A small-molecule ligand and the protein it binds are described below.
Small molecule (SMILES): O=C(O)c1ccc2cc[nH]c2c1

Sequence of chain 1.A:
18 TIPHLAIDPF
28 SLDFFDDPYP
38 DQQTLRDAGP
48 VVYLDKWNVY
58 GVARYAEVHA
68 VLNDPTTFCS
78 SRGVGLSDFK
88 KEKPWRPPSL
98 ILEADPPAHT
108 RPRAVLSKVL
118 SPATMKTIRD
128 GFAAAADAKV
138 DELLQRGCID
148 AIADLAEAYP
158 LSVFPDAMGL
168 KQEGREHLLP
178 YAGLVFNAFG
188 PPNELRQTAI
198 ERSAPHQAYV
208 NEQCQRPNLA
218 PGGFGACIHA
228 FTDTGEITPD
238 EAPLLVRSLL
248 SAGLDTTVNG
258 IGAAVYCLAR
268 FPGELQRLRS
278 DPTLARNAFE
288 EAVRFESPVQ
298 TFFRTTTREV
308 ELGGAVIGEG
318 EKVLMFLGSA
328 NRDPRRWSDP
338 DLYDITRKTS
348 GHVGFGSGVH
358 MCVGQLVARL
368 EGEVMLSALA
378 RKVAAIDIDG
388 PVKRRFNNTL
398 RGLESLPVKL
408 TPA

Binding-site contacts:
Ligand atom C7 contacts residue ALA249 of chain 1.A at 3.6 Å (hydrophobic).
Ligand atom C8 contacts residue ALA249 of chain 1.A at 4.2 Å (hydrophobic).
Ligand atom C11 contacts residue HEM1 of chain 1.E at 4.0 Å.
Ligand atom O1 contacts residue SER248 of chain 1.A at 3.5 Å.
Ligand atom O1 contacts residue ARG93 of chain 1.A at 2.9 Å (salt-bridge).
Ligand atom C6 contacts residue VAL182 of chain 1.A at 3.9 Å (hydrophobic).
Ligand atom C2 contacts residue SER245 of chain 1.A at 3.5 Å.
Ligand atom C7 contacts residue LEU99 of chain 1.A at 3.9 Å (hydrophobic).
Ligand atom O3 contacts residue SER245 of chain 1.A at 2.6 Å (h-bond).
Ligand atom C6 contacts residue ALA249 of chain 1.A at 3.9 Å (hydrophobic).
Ligand atom C4 contacts residue LEU99 of chain 1.A at 3.9 Å (hydrophobic).
Ligand atom O3 contacts residue ILE98 of chain 1.A at 3.7 Å.
Ligand atom C12 contacts residue HEM1 of chain 1.E at 3.9 Å.
Ligand atom C2 contacts residue SER96 of chain 1.A at 3.5 Å.
Ligand atom C6 contacts residue PHE183 of chain 1.A at 4.0 Å (hydrophobic).
Ligand atom N10 contacts residue HEM1 of chain 1.E at 3.1 Å.
Ligand atom N10 contacts residue LEU99 of chain 1.A at 3.7 Å.
Ligand atom C11 contacts residue LEU99 of chain 1.A at 3.8 Å (hydrophobic).
Ligand atom C8 contacts residue PHE299 of chain 1.A at 3.7 Å (hydrophobic).
Ligand atom O3 contacts residue LEU99 of chain 1.A at 3.9 Å.
Ligand atom C9 contacts residue PHE299 of chain 1.A at 3.8 Å (hydrophobic).
Ligand atom N10 contacts residue ALA249 of chain 1.A at 3.9 Å.
Ligand atom C4 contacts residue ALA249 of chain 1.A at 3.9 Å (hydrophobic).
Ligand atom C5 contacts residue VAL182 of chain 1.A at 3.9 Å (hydrophobic).
Ligand atom O1 contacts residue SER96 of chain 1.A at 3.9 Å.
Ligand atom C11 contacts residue ALA249 of chain 1.A at 3.5 Å (hydrophobic).
Ligand atom C9 contacts residue HEM1 of chain 1.E at 3.4 Å.
Ligand atom C5 contacts residue LEU99 of chain 1.A at 4.0 Å (hydrophobic).
Ligand atom C12 contacts residue ALA249 of chain 1.A at 3.6 Å (hydrophobic).
Ligand atom C5 contacts residue ALA249 of chain 1.A at 4.1 Å (hydrophobic).
Ligand atom C12 contacts residue LEU99 of chain 1.A at 3.8 Å (hydrophobic).
Ligand atom O1 contacts residue SER245 of chain 1.A at 3.5 Å.
Ligand atom C6 contacts residue LEU99 of chain 1.A at 4.0 Å (hydrophobic).
Ligand atom C7 contacts residue PHE183 of chain 1.A at 4.1 Å (hydrophobic).
Ligand atom C5 contacts residue ARG93 of chain 1.A at 4.0 Å.
Ligand atom C8 contacts residue PHE183 of chain 1.A at 3.4 Å (hydrophobic).
Ligand atom C2 contacts residue ARG93 of chain 1.A at 3.9 Å.
Ligand atom O3 contacts residue SER96 of chain 1.A at 2.6 Å (h-bond).
Ligand atom C6 contacts residue PHE186 of chain 1.A at 3.7 Å (hydrophobic).
Ligand atom C5 contacts residue SER248 of chain 1.A at 3.7 Å.